The small molecule below binds the protein below.
Small molecule (SMILES): Nc1nc2c(ncn2[C@@H]2O[C@H](CO[P](=O)(O)O[P](=O)(O)NP(=O)(O)O)[C@@H](O)[C@H]2O)c(=O)[nH]1

Sequence of chain 1.B:
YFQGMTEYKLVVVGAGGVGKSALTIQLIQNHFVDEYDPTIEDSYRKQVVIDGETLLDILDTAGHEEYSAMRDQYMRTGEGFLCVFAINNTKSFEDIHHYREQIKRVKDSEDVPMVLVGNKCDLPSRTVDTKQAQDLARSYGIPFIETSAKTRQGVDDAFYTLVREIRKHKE

Binding-site contacts:
Ligand atom N1 contacts residue ASP137 of chain 1.B at 2.8 Å (salt-bridge).
Ligand atom N2 contacts residue ASP137 of chain 1.B at 2.8 Å (salt-bridge).
Ligand atom O3G contacts residue LYS34 of chain 1.B at 2.6 Å (salt-bridge).
Ligand atom N7 contacts residue ASN134 of chain 1.B at 3.1 Å (h-bond).
Ligand atom O2A contacts residue ALA36 of chain 1.B at 2.8 Å (h-bond).
Ligand atom O1B contacts residue LYS34 of chain 1.B at 2.8 Å (salt-bridge).
Ligand atom O6 contacts residue ASP137 of chain 1.B at 3.5 Å (salt-bridge).
Ligand atom O3G contacts residue GLY78 of chain 1.B at 2.8 Å (h-bond).
Ligand atom PB contacts residue MG1 of chain 1.N at 3.2 Å.
Ligand atom O6 contacts residue LYS135 of chain 1.B at 3.3 Å.
Ligand atom O2' contacts residue PHE46 of chain 1.B at 3.3 Å.
Ligand atom O4' contacts residue LYS135 of chain 1.B at 3.3 Å (salt-bridge).
Ligand atom C8 contacts residue ALA36 of chain 1.B at 3.6 Å (hydrophobic).
Ligand atom O6 contacts residue ALA164 of chain 1.B at 2.9 Å (h-bond).
Ligand atom O3' contacts residue ASP48 of chain 1.B at 2.9 Å (salt-bridge).
Ligand atom O1B contacts residue GLY31 of chain 1.B at 3.5 Å (h-bond).
Ligand atom O1B contacts residue GLY33 of chain 1.B at 3.0 Å (h-bond).
Ligand atom O2B contacts residue LYS34 of chain 1.B at 3.6 Å (salt-bridge).
Ligand atom O1G contacts residue PRO52 of chain 1.B at 3.5 Å.
Ligand atom C3' contacts residue GLU49 of chain 1.B at 3.5 Å.
Ligand atom O1B contacts residue VAL32 of chain 1.B at 3.2 Å (h-bond).
Ligand atom O2A contacts residue SER35 of chain 1.B at 3.4 Å (h-bond).
Ligand atom N3B contacts residue MG1 of chain 1.N at 3.4 Å.
Ligand atom O2' contacts residue VAL47 of chain 1.B at 2.7 Å (h-bond).
Ligand atom O6 contacts residue ASN134 of chain 1.B at 3.3 Å (h-bond).
Ligand atom O2B contacts residue SER35 of chain 1.B at 2.9 Å (h-bond).
Ligand atom PG contacts residue MG1 of chain 1.N at 3.2 Å.
Ligand atom C2' contacts residue VAL47 of chain 1.B at 3.5 Å (hydrophobic).
Ligand atom O3A contacts residue GLY31 of chain 1.B at 3.6 Å.
Ligand atom O6 contacts residue SER163 of chain 1.B at 3.5 Å.
Ligand atom O2A contacts residue GLY33 of chain 1.B at 3.3 Å.
Ligand atom C8 contacts residue GLY33 of chain 1.B at 3.6 Å.
Ligand atom O2G contacts residue THR53 of chain 1.B at 2.9 Å (h-bond).
Ligand atom O2' contacts residue ASP48 of chain 1.B at 3.2 Å (salt-bridge).
Ligand atom O2G contacts residue MG1 of chain 1.N at 2.0 Å.
Ligand atom O1G contacts residue TYR50 of chain 1.B at 3.6 Å.
Ligand atom N3B contacts residue GLY31 of chain 1.B at 3.1 Å (h-bond).
Ligand atom O3A contacts residue GLY33 of chain 1.B at 3.2 Å (h-bond).
Ligand atom N2 contacts residue LEU138 of chain 1.B at 3.5 Å.
Ligand atom O2B contacts residue MG1 of chain 1.N at 2.0 Å.